Binding-site contacts:
Ligand atom N3 contacts residue LYS649 of chain 1.A at 4.2 Å.
Ligand atom C2 contacts residue LYS649 of chain 1.A at 3.8 Å.
Ligand atom C4 contacts residue LYS684 of chain 1.A at 4.0 Å.
Ligand atom N3 contacts residue GLU648 of chain 1.A at 4.3 Å.
Ligand atom N1 contacts residue GLU648 of chain 1.A at 4.0 Å.
Ligand atom O4 contacts residue ASP653 of chain 1.A at 4.3 Å.
Ligand atom O2 contacts residue GLU648 of chain 1.A at 3.9 Å.
Ligand atom O4 contacts residue LYS684 of chain 1.A at 3.6 Å.
Ligand atom O2 contacts residue LYS649 of chain 1.A at 3.0 Å (salt-bridge).
Ligand atom C2 contacts residue GLU648 of chain 1.A at 3.9 Å.
Ligand atom C5 contacts residue LYS684 of chain 1.A at 4.1 Å.
Ligand atom F5 contacts residue LYS684 of chain 1.A at 3.7 Å.

This protein binds this small molecule.
Small molecule (SMILES): O=c1[nH]cc(F)c(=O)[nH]1

Sequence of chain 1.A:
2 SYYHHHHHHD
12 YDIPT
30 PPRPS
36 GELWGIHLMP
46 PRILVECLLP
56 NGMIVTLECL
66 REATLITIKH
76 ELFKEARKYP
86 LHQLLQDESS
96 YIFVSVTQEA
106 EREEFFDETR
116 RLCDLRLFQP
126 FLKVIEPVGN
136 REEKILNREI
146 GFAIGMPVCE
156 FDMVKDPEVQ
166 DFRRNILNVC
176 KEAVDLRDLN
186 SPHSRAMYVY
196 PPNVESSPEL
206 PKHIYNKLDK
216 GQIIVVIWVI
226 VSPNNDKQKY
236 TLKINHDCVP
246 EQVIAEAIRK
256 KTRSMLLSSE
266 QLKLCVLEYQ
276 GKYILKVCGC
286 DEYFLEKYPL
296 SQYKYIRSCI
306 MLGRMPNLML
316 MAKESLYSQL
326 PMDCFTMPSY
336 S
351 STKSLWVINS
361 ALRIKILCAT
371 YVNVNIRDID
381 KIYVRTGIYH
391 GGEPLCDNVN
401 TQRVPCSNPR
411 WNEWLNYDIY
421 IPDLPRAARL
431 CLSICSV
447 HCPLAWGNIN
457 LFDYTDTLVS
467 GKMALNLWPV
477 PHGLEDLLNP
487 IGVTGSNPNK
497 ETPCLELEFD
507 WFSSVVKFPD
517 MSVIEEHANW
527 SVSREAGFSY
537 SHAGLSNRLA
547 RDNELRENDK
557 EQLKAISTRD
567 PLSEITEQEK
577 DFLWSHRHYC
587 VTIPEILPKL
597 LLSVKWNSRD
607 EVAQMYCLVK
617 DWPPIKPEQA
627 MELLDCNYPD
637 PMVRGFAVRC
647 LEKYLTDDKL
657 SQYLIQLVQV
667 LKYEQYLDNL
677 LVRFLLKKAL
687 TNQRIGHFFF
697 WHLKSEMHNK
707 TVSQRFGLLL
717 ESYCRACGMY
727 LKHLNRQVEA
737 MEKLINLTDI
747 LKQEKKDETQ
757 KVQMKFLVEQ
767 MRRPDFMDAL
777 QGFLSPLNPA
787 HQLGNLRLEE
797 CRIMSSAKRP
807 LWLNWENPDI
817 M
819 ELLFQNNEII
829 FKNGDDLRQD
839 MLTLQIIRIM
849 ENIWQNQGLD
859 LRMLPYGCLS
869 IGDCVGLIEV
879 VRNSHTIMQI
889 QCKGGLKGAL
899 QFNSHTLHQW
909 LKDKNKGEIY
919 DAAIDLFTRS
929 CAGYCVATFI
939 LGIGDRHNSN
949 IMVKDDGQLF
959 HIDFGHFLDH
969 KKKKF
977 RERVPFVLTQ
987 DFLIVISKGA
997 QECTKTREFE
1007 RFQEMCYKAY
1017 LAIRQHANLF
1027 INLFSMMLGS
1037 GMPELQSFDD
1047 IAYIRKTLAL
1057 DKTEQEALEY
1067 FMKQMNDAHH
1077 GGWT